Sequence of chain 1.D:
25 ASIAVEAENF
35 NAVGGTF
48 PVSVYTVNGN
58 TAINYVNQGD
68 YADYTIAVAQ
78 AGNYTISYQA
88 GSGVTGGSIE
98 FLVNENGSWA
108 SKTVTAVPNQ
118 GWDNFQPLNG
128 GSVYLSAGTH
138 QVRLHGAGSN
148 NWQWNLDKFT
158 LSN

Binding-site contacts:
Ligand atom O3 contacts residue ASN152 of chain 1.D at 4.0 Å.
Ligand atom C4 contacts residue TRP149 of chain 1.D at 4.1 Å (hydrophobic).
Ligand atom C6 contacts residue ASN61 of chain 1.D at 4.4 Å.
Ligand atom O4 contacts residue ASN152 of chain 1.D at 3.2 Å (h-bond).
Ligand atom C5 contacts residue ASN152 of chain 1.D at 4.3 Å.
Ligand atom C6 contacts residue TRP119 of chain 1.D at 3.5 Å (hydrophobic).
Ligand atom O4 contacts residue TRP119 of chain 1.D at 4.4 Å.
Ligand atom C3 contacts residue ASN61 of chain 1.D at 3.7 Å.
Ligand atom C6 contacts residue VAL91 of chain 1.D at 3.5 Å (hydrophobic).
Ligand atom C4 contacts residue ASN152 of chain 1.D at 4.3 Å.
Ligand atom C5 contacts residue TRP149 of chain 1.D at 3.9 Å (hydrophobic).
Ligand atom O3 contacts residue TRP149 of chain 1.D at 3.7 Å.
Ligand atom O6 contacts residue TRP149 of chain 1.D at 4.4 Å.
Ligand atom C2 contacts residue TYR62 of chain 1.D at 3.6 Å (hydrophobic).
Ligand atom C6 contacts residue TRP119 of chain 1.D at 3.9 Å (hydrophobic).
Ligand atom C6 contacts residue TYR62 of chain 1.D at 4.1 Å (hydrophobic).
Ligand atom C6 contacts residue TRP149 of chain 1.D at 4.5 Å (hydrophobic).
Ligand atom C2 contacts residue TRP149 of chain 1.D at 4.3 Å (hydrophobic).
Ligand atom O2 contacts residue TRP149 of chain 1.D at 3.9 Å.
Ligand atom C1 contacts residue TRP149 of chain 1.D at 3.6 Å (hydrophobic).
Ligand atom O3 contacts residue TRP149 of chain 1.D at 4.1 Å.
Ligand atom O6 contacts residue VAL91 of chain 1.D at 3.4 Å.
Ligand atom O2 contacts residue TYR62 of chain 1.D at 3.3 Å (h-bond).
Ligand atom C6 contacts residue TRP149 of chain 1.D at 4.2 Å (hydrophobic).
Ligand atom O3 contacts residue ASN61 of chain 1.D at 4.0 Å.
Ligand atom O3 contacts residue TYR62 of chain 1.D at 3.1 Å (h-bond).
Ligand atom C6 contacts residue GLY90 of chain 1.D at 4.3 Å.
Ligand atom C3 contacts residue TYR62 of chain 1.D at 3.8 Å (hydrophobic).
Ligand atom C4 contacts residue ASN61 of chain 1.D at 3.9 Å.
Ligand atom C3 contacts residue TRP149 of chain 1.D at 4.4 Å (hydrophobic).
Ligand atom O5 contacts residue TRP119 of chain 1.D at 3.4 Å (h-bond).
Ligand atom C2 contacts residue TRP149 of chain 1.D at 3.8 Å (hydrophobic).
Ligand atom C1 contacts residue TRP149 of chain 1.D at 4.2 Å (hydrophobic).
Ligand atom C3 contacts residue TRP149 of chain 1.D at 3.7 Å (hydrophobic).
Ligand atom C5 contacts residue TRP119 of chain 1.D at 3.3 Å (hydrophobic).
Ligand atom C6 contacts residue ASN152 of chain 1.D at 3.4 Å.
Ligand atom O4 contacts residue TRP119 of chain 1.D at 3.0 Å (h-bond).
Ligand atom C4 contacts residue TRP119 of chain 1.D at 3.5 Å (hydrophobic).
Ligand atom C5 contacts residue TRP119 of chain 1.D at 4.3 Å (hydrophobic).
Ligand atom O4 contacts residue ASN61 of chain 1.D at 3.0 Å (h-bond).

This protein binds this small molecule.
Small molecule (SMILES): OC[C@H]1O[C@@H](O)[C@H](O)[C@H](O[C@@H]2O[C@H]3CO[C@@H]([C@@H]2O)[C@@H]3O[C@@H]2O[C@H](CO)[C@H](O)[C@H](O[C@@H]3O[C@H]4CO[C@@H]([C@@H]3O)[C@@H]4O[C@@H]3O[C@H](CO)[C@H](O)[C@H](O[C@@H]4O[C@H]5CO[C@@H]([C@@H]4O)[C@@H]5O)[C@H]3O)[C@H]2O)[C@H]1O